Binding-site contacts:
Ligand atom C3 contacts residue GLU165 of chain 1.A at 3.9 Å.
Ligand atom O2 contacts residue ASN205 of chain 1.A at 2.6 Å (h-bond).
Ligand atom O5 contacts residue PRO118 of chain 1.A at 3.4 Å.
Ligand atom O4 contacts residue GLU165 of chain 1.A at 2.5 Å (salt-bridge).
Ligand atom C6 contacts residue ASP117 of chain 1.A at 4.2 Å.
Ligand atom C2 contacts residue PRO118 of chain 1.A at 3.9 Å (hydrophobic).
Ligand atom C3 contacts residue TRP237 of chain 1.A at 4.2 Å (hydrophobic).
Ligand atom C4 contacts residue GLU165 of chain 1.A at 3.8 Å.
Ligand atom C2 contacts residue GLU165 of chain 1.A at 4.2 Å.
Ligand atom O3 contacts residue THR204 of chain 1.A at 2.7 Å (h-bond).
Ligand atom C6 contacts residue ALA119 of chain 1.A at 3.9 Å (hydrophobic).
Ligand atom C5 contacts residue TRP237 of chain 1.A at 4.1 Å (hydrophobic).
Ligand atom O2 contacts residue HIS238 of chain 1.A at 2.8 Å (h-bond).
Ligand atom O4 contacts residue PRO118 of chain 1.A at 3.8 Å.
Ligand atom O3 contacts residue SER232 of chain 1.A at 3.6 Å.
Ligand atom O3 contacts residue HIS238 of chain 1.A at 3.0 Å.
Ligand atom C6 contacts residue GAL1 of chain 1.C at 3.5 Å.
Ligand atom C1 contacts residue PRO118 of chain 1.A at 4.4 Å (hydrophobic).
Ligand atom C2 contacts residue HIS238 of chain 1.A at 3.7 Å.
Ligand atom O6 contacts residue ALA119 of chain 1.A at 3.4 Å.
Ligand atom C3 contacts residue TYR234 of chain 1.A at 4.3 Å (hydrophobic).
Ligand atom C3 contacts residue HIS238 of chain 1.A at 3.5 Å.
Ligand atom O4 contacts residue GAL1 of chain 1.C at 4.2 Å.
Ligand atom C2 contacts residue THR204 of chain 1.A at 3.5 Å.
Ligand atom O3 contacts residue TYR234 of chain 1.A at 3.8 Å.
Ligand atom O3 contacts residue GLU165 of chain 1.A at 2.9 Å (salt-bridge).
Ligand atom C6 contacts residue PRO118 of chain 1.A at 3.8 Å (hydrophobic).
Ligand atom C4 contacts residue TRP237 of chain 1.A at 4.2 Å (hydrophobic).
Ligand atom C1 contacts residue ASN205 of chain 1.A at 4.1 Å.
Ligand atom O6 contacts residue ASP117 of chain 1.A at 3.5 Å (salt-bridge).
Ligand atom O6 contacts residue GAL1 of chain 1.C at 2.6 Å (h-bond).
Ligand atom C3 contacts residue THR204 of chain 1.A at 3.7 Å.
Ligand atom C2 contacts residue ASN205 of chain 1.A at 3.5 Å.
Ligand atom O4 contacts residue ASP117 of chain 1.A at 4.2 Å.
Ligand atom O2 contacts residue THR204 of chain 1.A at 2.9 Å (h-bond).
Ligand atom C3 contacts residue ASN205 of chain 1.A at 4.2 Å.
Ligand atom O4 contacts residue ASN205 of chain 1.A at 3.5 Å (h-bond).
Ligand atom O3 contacts residue ASN205 of chain 1.A at 3.6 Å (h-bond).
Ligand atom O1 contacts residue ASN205 of chain 1.A at 4.3 Å.
Ligand atom C5 contacts residue PRO118 of chain 1.A at 4.1 Å (hydrophobic).

The small molecule below binds the protein below.
Small molecule (SMILES): OC[C@H]1O[C@@H](O[C@@H]2[C@H](O)[C@@H](O)[C@H](O)O[C@@H]2CO)[C@H](O)[C@@H](O)[C@H]1O

Sequence of chain 1.A:
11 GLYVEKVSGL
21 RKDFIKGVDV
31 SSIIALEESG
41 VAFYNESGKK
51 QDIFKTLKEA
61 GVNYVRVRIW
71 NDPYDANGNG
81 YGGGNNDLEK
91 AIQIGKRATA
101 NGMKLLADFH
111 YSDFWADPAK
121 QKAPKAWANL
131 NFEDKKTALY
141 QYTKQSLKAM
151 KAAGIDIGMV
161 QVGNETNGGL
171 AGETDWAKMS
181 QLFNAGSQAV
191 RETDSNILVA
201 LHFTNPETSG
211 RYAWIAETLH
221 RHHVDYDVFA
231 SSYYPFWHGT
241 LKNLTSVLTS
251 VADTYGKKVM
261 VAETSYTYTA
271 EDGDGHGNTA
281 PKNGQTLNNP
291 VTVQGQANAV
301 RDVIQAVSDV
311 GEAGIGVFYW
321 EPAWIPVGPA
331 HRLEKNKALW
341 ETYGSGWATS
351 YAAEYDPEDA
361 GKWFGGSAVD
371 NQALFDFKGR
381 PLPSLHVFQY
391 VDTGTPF